Sequence of chain 1.B:
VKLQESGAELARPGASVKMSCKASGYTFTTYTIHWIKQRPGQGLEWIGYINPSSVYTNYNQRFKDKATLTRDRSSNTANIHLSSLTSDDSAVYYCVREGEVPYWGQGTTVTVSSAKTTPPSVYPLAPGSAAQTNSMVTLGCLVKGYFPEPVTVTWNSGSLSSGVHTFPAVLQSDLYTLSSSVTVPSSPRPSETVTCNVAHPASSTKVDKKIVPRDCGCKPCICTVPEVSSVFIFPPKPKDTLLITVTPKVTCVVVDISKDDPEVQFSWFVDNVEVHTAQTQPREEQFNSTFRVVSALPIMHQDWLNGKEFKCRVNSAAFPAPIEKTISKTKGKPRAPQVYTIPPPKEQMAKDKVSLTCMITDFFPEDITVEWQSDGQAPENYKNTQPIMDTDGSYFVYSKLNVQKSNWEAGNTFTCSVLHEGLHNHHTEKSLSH

Sequence of chain 1.D:
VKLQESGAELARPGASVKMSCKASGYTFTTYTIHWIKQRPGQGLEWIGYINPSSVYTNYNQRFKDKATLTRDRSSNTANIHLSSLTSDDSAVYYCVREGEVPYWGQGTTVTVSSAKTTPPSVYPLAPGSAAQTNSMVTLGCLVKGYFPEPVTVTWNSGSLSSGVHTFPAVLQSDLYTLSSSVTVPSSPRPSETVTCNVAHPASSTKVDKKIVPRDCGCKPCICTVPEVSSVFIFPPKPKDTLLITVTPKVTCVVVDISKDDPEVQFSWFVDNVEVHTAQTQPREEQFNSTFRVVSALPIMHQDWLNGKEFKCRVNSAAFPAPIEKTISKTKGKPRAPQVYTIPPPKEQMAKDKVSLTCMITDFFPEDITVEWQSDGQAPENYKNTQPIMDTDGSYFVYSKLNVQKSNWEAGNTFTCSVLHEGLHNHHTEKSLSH

Binding-site contacts:
Ligand atom C1 contacts residue PHE234 of chain 1.D at 3.8 Å (hydrophobic).
Ligand atom C5 contacts residue VAL255 of chain 1.D at 3.5 Å (hydrophobic).
Ligand atom C1 contacts residue THR290 of chain 1.D at 3.5 Å.
Ligand atom C6 contacts residue ASN288 of chain 1.D at 3.5 Å.
Ligand atom C7 contacts residue ARG292 of chain 1.D at 3.6 Å.
Ligand atom C8 contacts residue LYS325 of chain 1.D at 3.7 Å.
Ligand atom O6 contacts residue PRO235 of chain 1.D at 2.6 Å (h-bond).
Ligand atom O6 contacts residue PHE287 of chain 1.D at 3.3 Å.
Ligand atom N2 contacts residue PHE234 of chain 1.D at 3.3 Å.
Ligand atom C3 contacts residue ASN288 of chain 1.D at 3.5 Å.
Ligand atom N2 contacts residue ASN288 of chain 1.D at 3.5 Å (h-bond).
Ligand atom C4 contacts residue PHE232 of chain 1.D at 3.7 Å (hydrophobic).
Ligand atom O6 contacts residue PHE234 of chain 1.D at 3.0 Å (h-bond).
Ligand atom O5 contacts residue VAL255 of chain 1.D at 3.3 Å.
Ligand atom O5 contacts residue VAL255 of chain 1.D at 3.6 Å.
Ligand atom C8 contacts residue ILE233 of chain 1.D at 3.5 Å (hydrophobic).
Ligand atom C1 contacts residue ASN288 of chain 1.D at 1.5 Å.
Ligand atom O5 contacts residue THR251 of chain 1.D at 3.6 Å.
Ligand atom O6 contacts residue THR251 of chain 1.D at 3.1 Å.
Ligand atom C8 contacts residue ASP256 of chain 1.D at 3.5 Å.
Ligand atom O6 contacts residue ARG292 of chain 1.D at 3.5 Å (salt-bridge).
Ligand atom O4 contacts residue ILE222 of chain 1.B at 3.0 Å.
Ligand atom C6 contacts residue PRO235 of chain 1.D at 3.3 Å (hydrophobic).
Ligand atom O6 contacts residue ASN288 of chain 1.D at 2.9 Å (h-bond).
Ligand atom C1 contacts residue VAL255 of chain 1.D at 3.3 Å (hydrophobic).
Ligand atom C5 contacts residue ASN288 of chain 1.D at 3.1 Å.
Ligand atom C8 contacts residue ARG292 of chain 1.D at 3.8 Å.
Ligand atom O5 contacts residue ASN288 of chain 1.D at 2.4 Å (h-bond).
Ligand atom N2 contacts residue ASP256 of chain 1.D at 3.8 Å.
Ligand atom C1 contacts residue PHE287 of chain 1.D at 3.8 Å (hydrophobic).
Ligand atom O7 contacts residue ILE233 of chain 1.D at 3.8 Å.
Ligand atom O5 contacts residue THR290 of chain 1.D at 3.5 Å (h-bond).
Ligand atom C6 contacts residue THR251 of chain 1.D at 3.6 Å.
Ligand atom O3 contacts residue ILE222 of chain 1.B at 3.5 Å.
Ligand atom C4 contacts residue ASN288 of chain 1.D at 3.4 Å.
Ligand atom C2 contacts residue ASN288 of chain 1.D at 2.5 Å.
Ligand atom O7 contacts residue ARG292 of chain 1.D at 3.2 Å (salt-bridge).
Ligand atom C6 contacts residue PHE287 of chain 1.D at 3.6 Å (hydrophobic).
Ligand atom C3 contacts residue VAL255 of chain 1.D at 3.8 Å (hydrophobic).
Ligand atom C6 contacts residue LYS249 of chain 1.D at 3.5 Å.

This protein binds this small molecule.
Small molecule (SMILES): CC(=O)N[C@H]1[C@@H](O[C@H]2[C@H](O)[C@@H](NC(C)=O)CO[C@@H]2CO[C@H]2O[C@@H](C)[C@@H](O)[C@@H](O)[C@@H]2O)O[C@H](CO)[C@@H](O[C@@H]2O[C@H](CO[C@H]3O[C@H](CO)[C@@H](O)[C@H](O)[C@@H]3O[C@@H]3O[C@H](CO)[C@@H](O[C@@H]4O[C@H](CO)[C@H](O)[C@H](O)[C@H]4O)[C@H](O)[C@H]3NC(C)=O)[C@@H](O)[C@H](O[C@H]3O[C@H](CO)[C@@H](O)[C@H](O)[C@@H]3O[C@@H]3O[C@H](CO)[C@@H](O)[C@H](O)[C@H]3NC(C)=O)[C@@H]2O)[C@@H]1O